A protein and the small-molecule ligand that binds it are described below.
Small molecule (SMILES): CN1CCN(c2cccc3cc(NC(=O)Nc4ccc(Oc5ccnc6[nH]ccc56)cc4)ccc23)CC1

Sequence of chain 1.A:
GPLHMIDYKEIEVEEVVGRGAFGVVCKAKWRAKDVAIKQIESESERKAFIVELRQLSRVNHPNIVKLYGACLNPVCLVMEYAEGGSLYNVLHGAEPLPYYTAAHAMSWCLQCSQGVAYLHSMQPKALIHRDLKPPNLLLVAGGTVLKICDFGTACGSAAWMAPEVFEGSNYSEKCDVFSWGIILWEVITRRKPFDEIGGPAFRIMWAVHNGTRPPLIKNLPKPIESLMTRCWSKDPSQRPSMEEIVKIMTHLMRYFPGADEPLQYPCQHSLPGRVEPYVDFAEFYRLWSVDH

Binding-site contacts:
Ligand atom C31 contacts residue GLU80 of chain 1.A at 3.3 Å.
Ligand atom C8 contacts residue LEU56 of chain 1.A at 3.7 Å (hydrophobic).
Ligand atom C13 contacts residue ILE128 of chain 1.A at 3.3 Å (hydrophobic).
Ligand atom N18 contacts residue ASP150 of chain 1.A at 3.6 Å (salt-bridge).
Ligand atom C17 contacts residue ILE128 of chain 1.A at 3.5 Å (hydrophobic).
Ligand atom N18 contacts residue GLU52 of chain 1.A at 2.9 Å (salt-bridge).
Ligand atom C23 contacts residue LYS38 of chain 1.A at 3.6 Å.
Ligand atom C19 contacts residue GLU52 of chain 1.A at 3.4 Å.
Ligand atom O21 contacts residue VAL65 of chain 1.A at 3.6 Å.
Ligand atom C15 contacts residue ILE128 of chain 1.A at 3.1 Å (hydrophobic).
Ligand atom N35 contacts residue ALA82 of chain 1.A at 3.1 Å (h-bond).
Ligand atom N35 contacts residue TYR81 of chain 1.A at 3.4 Å.
Ligand atom C31 contacts residue LEU138 of chain 1.A at 3.7 Å (hydrophobic).
Ligand atom C25 contacts residue PHE151 of chain 1.A at 3.4 Å (hydrophobic).
Ligand atom C13 contacts residue HIS129 of chain 1.A at 3.1 Å.
Ligand atom C7 contacts residue LEU56 of chain 1.A at 3.3 Å (hydrophobic).
Ligand atom C16 contacts residue GLN55 of chain 1.A at 3.7 Å.
Ligand atom C9 contacts residue ASP150 of chain 1.A at 3.7 Å.
Ligand atom C36 contacts residue VAL17 of chain 1.A at 3.5 Å (hydrophobic).
Ligand atom C12 contacts residue HIS129 of chain 1.A at 3.7 Å.
Ligand atom O28 contacts residue PHE151 of chain 1.A at 3.2 Å.
Ligand atom O21 contacts residue CYS149 of chain 1.A at 3.3 Å.
Ligand atom O28 contacts residue VAL25 of chain 1.A at 3.4 Å.
Ligand atom C10 contacts residue ASP150 of chain 1.A at 3.7 Å.
Ligand atom C10 contacts residue GLN55 of chain 1.A at 3.7 Å.
Ligand atom N18 contacts residue LEU56 of chain 1.A at 3.7 Å.
Ligand atom C30 contacts residue ALA36 of chain 1.A at 3.5 Å (hydrophobic).
Ligand atom N20 contacts residue GLU52 of chain 1.A at 2.9 Å (salt-bridge).
Ligand atom C26 contacts residue PHE151 of chain 1.A at 3.3 Å (hydrophobic).
Ligand atom C12 contacts residue ASP150 of chain 1.A at 3.5 Å.
Ligand atom C15 contacts residue GLN55 of chain 1.A at 3.3 Å.
Ligand atom N14 contacts residue ILE128 of chain 1.A at 3.5 Å (h-bond).
Ligand atom C23 contacts residue MET79 of chain 1.A at 3.4 Å (hydrophobic).
Ligand atom N32 contacts residue ALA82 of chain 1.A at 2.9 Å (h-bond).
Ligand atom N14 contacts residue GLN55 of chain 1.A at 3.3 Å (h-bond).
Ligand atom C31 contacts residue ALA36 of chain 1.A at 3.4 Å (hydrophobic).
Ligand atom C19 contacts residue ASP150 of chain 1.A at 3.3 Å.
Ligand atom N32 contacts residue ALA36 of chain 1.A at 3.7 Å.
Ligand atom O21 contacts residue ASP150 of chain 1.A at 3.0 Å (salt-bridge).
Ligand atom N20 contacts residue ASP150 of chain 1.A at 3.2 Å (salt-bridge).